The small molecule below binds the protein below.
Small molecule (SMILES): CC(=O)N[C@@H]1[C@@H](O)[C@H](O)[C@@H](CO)O[C@H]1O

Binding-site contacts:
Ligand atom O7 contacts residue ILE158 of chain 1.E at 4.2 Å.
Ligand atom C8 contacts residue ASN120 of chain 1.E at 4.2 Å.
Ligand atom C8 contacts residue SER160 of chain 1.E at 3.4 Å.
Ligand atom C2 contacts residue ASN120 of chain 1.E at 2.4 Å.
Ligand atom C6 contacts residue PRO124 of chain 1.E at 4.2 Å (hydrophobic).
Ligand atom O7 contacts residue HIS222 of chain 1.E at 4.2 Å.
Ligand atom O5 contacts residue ASN120 of chain 1.E at 2.4 Å (h-bond).
Ligand atom C3 contacts residue ASN120 of chain 1.E at 3.8 Å.
Ligand atom C1 contacts residue ASN120 of chain 1.E at 1.4 Å.
Ligand atom C5 contacts residue THR122 of chain 1.E at 3.1 Å.
Ligand atom C6 contacts residue ASN120 of chain 1.E at 4.4 Å.
Ligand atom O6 contacts residue ASN120 of chain 1.E at 4.1 Å.
Ligand atom C6 contacts residue THR122 of chain 1.E at 3.6 Å.
Ligand atom C4 contacts residue ASN120 of chain 1.E at 4.3 Å.
Ligand atom C5 contacts residue GLY123 of chain 1.E at 4.3 Å.
Ligand atom C8 contacts residue LEU163 of chain 1.E at 3.9 Å (hydrophobic).
Ligand atom O7 contacts residue ASN120 of chain 1.E at 3.4 Å (h-bond).
Ligand atom C1 contacts residue THR122 of chain 1.E at 3.2 Å.
Ligand atom O5 contacts residue THR122 of chain 1.E at 2.9 Å (h-bond).
Ligand atom C7 contacts residue ASN120 of chain 1.E at 3.2 Å.
Ligand atom C5 contacts residue ASN120 of chain 1.E at 3.7 Å.
Ligand atom O6 contacts residue PRO124 of chain 1.E at 3.9 Å.
Ligand atom O6 contacts residue THR122 of chain 1.E at 3.0 Å (h-bond).
Ligand atom C6 contacts residue GLY123 of chain 1.E at 4.2 Å.
Ligand atom O6 contacts residue GLY123 of chain 1.E at 3.8 Å.
Ligand atom N2 contacts residue ASN120 of chain 1.E at 2.8 Å (h-bond).

Sequence of chain 1.E:
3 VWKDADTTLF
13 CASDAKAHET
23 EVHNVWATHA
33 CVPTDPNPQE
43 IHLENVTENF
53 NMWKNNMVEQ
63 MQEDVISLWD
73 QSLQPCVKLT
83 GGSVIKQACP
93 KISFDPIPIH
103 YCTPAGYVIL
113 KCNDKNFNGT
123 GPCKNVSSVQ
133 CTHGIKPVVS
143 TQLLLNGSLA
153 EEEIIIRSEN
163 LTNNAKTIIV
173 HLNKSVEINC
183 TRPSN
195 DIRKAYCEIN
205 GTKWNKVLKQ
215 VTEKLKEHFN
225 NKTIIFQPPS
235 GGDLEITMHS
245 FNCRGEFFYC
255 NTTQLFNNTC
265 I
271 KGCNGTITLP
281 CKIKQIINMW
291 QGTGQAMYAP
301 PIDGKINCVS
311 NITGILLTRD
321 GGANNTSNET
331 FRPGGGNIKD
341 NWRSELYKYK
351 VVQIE